Binding-site contacts:
Ligand atom NAG contacts residue PHE83 of chain 2.A at 3.5 Å.
Ligand atom CAF contacts residue ILE15 of chain 2.A at 3.8 Å (hydrophobic).
Ligand atom CAL contacts residue ILE15 of chain 2.A at 3.5 Å (hydrophobic).
Ligand atom CAC contacts residue GLY87 of chain 2.A at 3.4 Å.
Ligand atom CAY contacts residue PHE81 of chain 2.A at 3.6 Å (hydrophobic).
Ligand atom CAL contacts residue GLY16 of chain 2.A at 3.7 Å.
Ligand atom CAR contacts residue VAL23 of chain 2.A at 3.8 Å (hydrophobic).
Ligand atom NAU contacts residue ALA35 of chain 2.A at 3.5 Å.
Ligand atom CBB contacts residue GLU85 of chain 2.A at 3.5 Å.
Ligand atom NAV contacts residue MET84 of chain 2.A at 3.7 Å.
Ligand atom CBE contacts residue ILE15 of chain 2.A at 3.7 Å (hydrophobic).
Ligand atom CBB contacts residue HIS86 of chain 2.A at 3.5 Å.
Ligand atom NAV contacts residue GLU82 of chain 2.A at 2.9 Å (salt-bridge).
Ligand atom CAH contacts residue LEU135 of chain 2.A at 3.7 Å (hydrophobic).
Ligand atom CAX contacts residue ALA35 of chain 2.A at 3.6 Å (hydrophobic).
Ligand atom CAE contacts residue GLY87 of chain 2.A at 3.8 Å.
Ligand atom CBD contacts residue GLU85 of chain 2.A at 3.8 Å.
Ligand atom CAE contacts residue ILE15 of chain 2.A at 3.5 Å (hydrophobic).
Ligand atom CAT contacts residue LEU135 of chain 2.A at 3.6 Å (hydrophobic).
Ligand atom CAY contacts residue LEU135 of chain 2.A at 3.6 Å (hydrophobic).
Ligand atom NAG contacts residue MET84 of chain 2.A at 2.8 Å (h-bond).
Ligand atom NAU contacts residue GLU82 of chain 2.A at 3.4 Å (salt-bridge).
Ligand atom CAF contacts residue PHE83 of chain 2.A at 3.7 Å (hydrophobic).
Ligand atom CAC contacts residue PHE83 of chain 2.A at 3.6 Å (hydrophobic).
Ligand atom CAT contacts residue ALA35 of chain 2.A at 3.7 Å (hydrophobic).
Ligand atom CAW contacts residue LEU135 of chain 2.A at 3.6 Å (hydrophobic).
Ligand atom NAV contacts residue ALA35 of chain 2.A at 3.4 Å.
Ligand atom NAU contacts residue MET84 of chain 2.A at 3.1 Å (h-bond).
Ligand atom NAV contacts residue LEU135 of chain 2.A at 3.8 Å.
Ligand atom CAX contacts residue LEU135 of chain 2.A at 3.5 Å (hydrophobic).
Ligand atom CAW contacts residue ALA35 of chain 2.A at 3.8 Å (hydrophobic).
Ligand atom CAB contacts residue GLY87 of chain 2.A at 3.7 Å.
Ligand atom CBB contacts residue GLY87 of chain 2.A at 3.4 Å.
Ligand atom CAD contacts residue ILE15 of chain 2.A at 3.6 Å (hydrophobic).
Ligand atom CAI contacts residue ILE15 of chain 2.A at 3.7 Å (hydrophobic).
Ligand atom CAF contacts residue MET84 of chain 2.A at 3.3 Å (hydrophobic).
Ligand atom CAC contacts residue MET84 of chain 2.A at 3.3 Å (hydrophobic).
Ligand atom OAJ contacts residue ILE15 of chain 2.A at 3.8 Å.
Ligand atom CBE contacts residue PHE83 of chain 2.A at 3.8 Å (hydrophobic).
Ligand atom CAF contacts residue GLY87 of chain 2.A at 3.5 Å.

Sequence of chain 2.A:
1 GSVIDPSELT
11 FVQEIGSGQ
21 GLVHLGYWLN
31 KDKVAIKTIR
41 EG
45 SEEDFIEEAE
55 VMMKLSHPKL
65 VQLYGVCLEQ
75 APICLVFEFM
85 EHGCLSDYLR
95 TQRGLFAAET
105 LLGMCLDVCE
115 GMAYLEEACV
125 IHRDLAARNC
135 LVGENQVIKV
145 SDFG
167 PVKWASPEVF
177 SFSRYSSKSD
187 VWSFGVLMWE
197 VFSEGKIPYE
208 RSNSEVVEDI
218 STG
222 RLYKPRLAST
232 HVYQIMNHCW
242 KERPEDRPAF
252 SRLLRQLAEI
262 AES

This small molecule binds to this protein.
Small molecule (SMILES): CCC(O)(CC)c1cc(OCCN2CCOCC2)c2cc(-c3n[nH]c4ccsc34)[nH]c2c1